This small molecule binds to this protein.
Small molecule (SMILES): CC(=O)N[C@H]1[C@H](O[C@H]2[C@H](O)[C@@H](NC(C)=O)CO[C@@H]2CO)O[C@H](CO)[C@@H](O[C@@H]2O[C@H](CO)[C@@H](O)[C@H](O)[C@@H]2O)[C@@H]1O

Sequence of chain 20.E:
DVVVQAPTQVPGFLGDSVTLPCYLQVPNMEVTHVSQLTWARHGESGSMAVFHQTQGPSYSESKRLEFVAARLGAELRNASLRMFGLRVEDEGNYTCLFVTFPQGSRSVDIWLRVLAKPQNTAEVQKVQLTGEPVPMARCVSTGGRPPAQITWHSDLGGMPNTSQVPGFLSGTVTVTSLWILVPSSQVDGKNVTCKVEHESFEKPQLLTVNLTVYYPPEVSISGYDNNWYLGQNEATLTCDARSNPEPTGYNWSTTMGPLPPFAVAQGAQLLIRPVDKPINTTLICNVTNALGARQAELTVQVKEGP

Binding-site contacts:
Ligand atom N2 contacts residue ASN105 of chain 20.E at 2.9 Å (h-bond).
Ligand atom O5 contacts residue ALA96 of chain 20.E at 4.5 Å.
Ligand atom O5 contacts residue ASN105 of chain 20.E at 2.4 Å (h-bond).
Ligand atom C5 contacts residue VAL95 of chain 20.E at 4.5 Å (hydrophobic).
Ligand atom C8 contacts residue TYR50 of chain 20.E at 4.1 Å (hydrophobic).
Ligand atom C3 contacts residue ASN105 of chain 20.E at 3.8 Å.
Ligand atom O7 contacts residue ASN105 of chain 20.E at 4.0 Å.
Ligand atom C6 contacts residue VAL95 of chain 20.E at 3.6 Å (hydrophobic).
Ligand atom O6 contacts residue ALA96 of chain 20.E at 4.3 Å.
Ligand atom C4 contacts residue ASN105 of chain 20.E at 4.3 Å.
Ligand atom C7 contacts residue ASN105 of chain 20.E at 3.6 Å.
Ligand atom O6 contacts residue VAL95 of chain 20.E at 2.9 Å (h-bond).
Ligand atom C5 contacts residue ASN105 of chain 20.E at 3.6 Å.
Ligand atom O5 contacts residue VAL95 of chain 20.E at 4.5 Å.
Ligand atom C8 contacts residue PRO48 of chain 20.E at 4.4 Å (hydrophobic).
Ligand atom C2 contacts residue ASN105 of chain 20.E at 2.5 Å.
Ligand atom C1 contacts residue ASN105 of chain 20.E at 1.4 Å.